Sequence of chain 1.B:
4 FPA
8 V

Binding-site contacts:
Ligand atom C04 contacts residue VAL51 of chain 1.A at 4.0 Å (hydrophobic).
Ligand atom C10 contacts residue LEU223 of chain 1.A at 3.8 Å (hydrophobic).
Ligand atom C17 contacts residue VAL8 of chain 1.B at 3.7 Å (hydrophobic).
Ligand atom N05 contacts residue ASN47 of chain 1.A at 4.4 Å.
Ligand atom C03 contacts residue ASN47 of chain 1.A at 4.4 Å.
Ligand atom C13 contacts residue PRO172 of chain 1.A at 4.1 Å (hydrophobic).
Ligand atom CL contacts residue ILE173 of chain 1.A at 3.8 Å.
Ligand atom S01 contacts residue VAL51 of chain 1.A at 3.4 Å (h-bond).
Ligand atom S01 contacts residue CYS50 of chain 1.A at 2.0 Å (h-bond).
Ligand atom C15 contacts residue ILE173 of chain 1.A at 4.4 Å (hydrophobic).
Ligand atom S01 contacts residue VAL8 of chain 1.B at 4.1 Å.
Ligand atom C02 contacts residue ASN47 of chain 1.A at 3.6 Å.
Ligand atom C14 contacts residue PRO172 of chain 1.A at 3.9 Å (hydrophobic).
Ligand atom C04 contacts residue ASN47 of chain 1.A at 4.1 Å.
Ligand atom C10 contacts residue ILE224 of chain 1.A at 3.9 Å (hydrophobic).
Ligand atom C02 contacts residue VAL8 of chain 1.B at 4.4 Å (hydrophobic).
Ligand atom C18 contacts residue VAL8 of chain 1.B at 3.9 Å (hydrophobic).
Ligand atom C03 contacts residue VAL8 of chain 1.B at 3.7 Å (hydrophobic).
Ligand atom C02 contacts residue VAL51 of chain 1.A at 3.9 Å (hydrophobic).
Ligand atom C02 contacts residue CYS50 of chain 1.A at 3.0 Å (hydrophobic).
Ligand atom C10 contacts residue VAL8 of chain 1.B at 3.9 Å (hydrophobic).
Ligand atom CL contacts residue PHE124 of chain 1.A at 4.1 Å.
Ligand atom C03 contacts residue CYS50 of chain 1.A at 4.0 Å (hydrophobic).
Ligand atom O11 contacts residue ILE224 of chain 1.A at 4.5 Å.
Ligand atom O07 contacts residue VAL8 of chain 1.B at 4.1 Å.
Ligand atom C14 contacts residue ILE173 of chain 1.A at 4.0 Å (hydrophobic).
Ligand atom C12 contacts residue ILE224 of chain 1.A at 4.3 Å (hydrophobic).
Ligand atom C15 contacts residue PRO172 of chain 1.A at 4.2 Å (hydrophobic).
Ligand atom CL contacts residue LYS127 of chain 1.A at 3.6 Å.
Ligand atom C13 contacts residue ILE224 of chain 1.A at 4.3 Å (hydrophobic).
Ligand atom S01 contacts residue LYS54 of chain 1.A at 3.9 Å.

This protein binds this small molecule.
Small molecule (SMILES): CC(C)(Oc1ccc(Cl)cc1)C(=O)NCCCS

Sequence of chain 1.A:
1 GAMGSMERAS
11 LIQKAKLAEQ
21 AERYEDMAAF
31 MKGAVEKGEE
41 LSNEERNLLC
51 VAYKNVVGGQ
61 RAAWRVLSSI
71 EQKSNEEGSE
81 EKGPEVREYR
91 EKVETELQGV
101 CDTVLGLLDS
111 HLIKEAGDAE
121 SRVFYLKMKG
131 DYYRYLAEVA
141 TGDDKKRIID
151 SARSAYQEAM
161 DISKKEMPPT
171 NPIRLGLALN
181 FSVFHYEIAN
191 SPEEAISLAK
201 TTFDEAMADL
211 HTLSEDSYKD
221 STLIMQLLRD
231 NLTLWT